Binding-site contacts:
Ligand atom N1 contacts residue U5 of chain 1.C at 2.7 Å (h-bond).
Ligand atom N9 contacts residue HIS1080 of chain 1.A at 2.7 Å.
Ligand atom O3G contacts residue HIS1080 of chain 1.A at 2.0 Å.
Ligand atom C6 contacts residue UTP1 of chain 1.O at 3.2 Å.
Ligand atom O2' contacts residue LEU719 of chain 1.A at 2.5 Å.
Ligand atom P contacts residue GLN720 of chain 1.A at 3.2 Å.
Ligand atom O3' contacts residue LEU674 of chain 1.A at 3.3 Å.
Ligand atom O3B contacts residue HIS1080 of chain 1.A at 1.6 Å (h-bond).
Ligand atom N1 contacts residue UTP1 of chain 1.O at 3.2 Å (h-bond).
Ligand atom N2 contacts residue C4 of chain 1.C at 2.3 Å (h-bond).
Ligand atom N1 contacts residue C4 of chain 1.C at 2.6 Å (h-bond).
Ligand atom O3' contacts residue GLY675 of chain 1.A at 2.9 Å (h-bond).
Ligand atom O1A contacts residue ILE735 of chain 1.A at 2.5 Å.
Ligand atom O2B contacts residue ARG1142 of chain 1.A at 2.3 Å (salt-bridge).
Ligand atom O2A contacts residue ARG766 of chain 1.A at 3.1 Å (salt-bridge).
Ligand atom OP1 contacts residue GLN720 of chain 1.A at 2.7 Å.
Ligand atom O3' contacts residue ASP676 of chain 1.A at 3.3 Å (salt-bridge).
Ligand atom O4' contacts residue HIS1080 of chain 1.A at 2.8 Å.
Ligand atom PG contacts residue LYS1081 of chain 1.A at 2.9 Å.
Ligand atom O6 contacts residue UTP1 of chain 1.O at 3.1 Å (h-bond).
Ligand atom OP2 contacts residue ARG734 of chain 1.A at 2.8 Å (salt-bridge).
Ligand atom O2' contacts residue GLY675 of chain 1.A at 2.5 Å (h-bond).
Ligand atom C6 contacts residue U5 of chain 1.C at 3.2 Å.
Ligand atom C3' contacts residue MG1 of chain 1.N at 3.2 Å.
Ligand atom O6 contacts residue C4 of chain 1.C at 2.7 Å (h-bond).
Ligand atom O3G contacts residue LYS1081 of chain 1.A at 2.5 Å.
Ligand atom PG contacts residue HIS1080 of chain 1.A at 2.6 Å.
Ligand atom C6 contacts residue C4 of chain 1.C at 3.2 Å.
Ligand atom N2 contacts residue UTP1 of chain 1.O at 3.2 Å (h-bond).
Ligand atom O1G contacts residue LYS1081 of chain 1.A at 2.4 Å.
Ligand atom C2 contacts residue UTP1 of chain 1.O at 3.3 Å.
Ligand atom C1' contacts residue HIS1080 of chain 1.A at 2.5 Å.
Ligand atom PB contacts residue HIS1080 of chain 1.A at 2.8 Å.
Ligand atom C2' contacts residue UTP1 of chain 1.O at 3.2 Å.
Ligand atom O3A contacts residue HIS1080 of chain 1.A at 2.9 Å (h-bond).
Ligand atom O2' contacts residue UTP1 of chain 1.O at 2.5 Å (h-bond).
Ligand atom N6 contacts residue U5 of chain 1.C at 2.1 Å (h-bond).
Ligand atom C2 contacts residue C4 of chain 1.C at 3.0 Å.
Ligand atom C8 contacts residue HIS1080 of chain 1.A at 2.8 Å.
Ligand atom O3' contacts residue ASP677 of chain 1.A at 3.1 Å (salt-bridge).

The small molecule below binds the protein below.
Small molecule (SMILES): Nc1nc(=O)c2ncn([C@@H]3O[C@H](CO[P](=O)(O)O[C@H]4[C@@H](O)[C@H](n5cnc6c(N)ncnc65)O[C@@H]4CO[P](=O)(O)O[P](=O)(O)OP(=O)(O)O)[C@@H](O)[C@H]3O)c2[nH]1

Sequence of chain 1.A:
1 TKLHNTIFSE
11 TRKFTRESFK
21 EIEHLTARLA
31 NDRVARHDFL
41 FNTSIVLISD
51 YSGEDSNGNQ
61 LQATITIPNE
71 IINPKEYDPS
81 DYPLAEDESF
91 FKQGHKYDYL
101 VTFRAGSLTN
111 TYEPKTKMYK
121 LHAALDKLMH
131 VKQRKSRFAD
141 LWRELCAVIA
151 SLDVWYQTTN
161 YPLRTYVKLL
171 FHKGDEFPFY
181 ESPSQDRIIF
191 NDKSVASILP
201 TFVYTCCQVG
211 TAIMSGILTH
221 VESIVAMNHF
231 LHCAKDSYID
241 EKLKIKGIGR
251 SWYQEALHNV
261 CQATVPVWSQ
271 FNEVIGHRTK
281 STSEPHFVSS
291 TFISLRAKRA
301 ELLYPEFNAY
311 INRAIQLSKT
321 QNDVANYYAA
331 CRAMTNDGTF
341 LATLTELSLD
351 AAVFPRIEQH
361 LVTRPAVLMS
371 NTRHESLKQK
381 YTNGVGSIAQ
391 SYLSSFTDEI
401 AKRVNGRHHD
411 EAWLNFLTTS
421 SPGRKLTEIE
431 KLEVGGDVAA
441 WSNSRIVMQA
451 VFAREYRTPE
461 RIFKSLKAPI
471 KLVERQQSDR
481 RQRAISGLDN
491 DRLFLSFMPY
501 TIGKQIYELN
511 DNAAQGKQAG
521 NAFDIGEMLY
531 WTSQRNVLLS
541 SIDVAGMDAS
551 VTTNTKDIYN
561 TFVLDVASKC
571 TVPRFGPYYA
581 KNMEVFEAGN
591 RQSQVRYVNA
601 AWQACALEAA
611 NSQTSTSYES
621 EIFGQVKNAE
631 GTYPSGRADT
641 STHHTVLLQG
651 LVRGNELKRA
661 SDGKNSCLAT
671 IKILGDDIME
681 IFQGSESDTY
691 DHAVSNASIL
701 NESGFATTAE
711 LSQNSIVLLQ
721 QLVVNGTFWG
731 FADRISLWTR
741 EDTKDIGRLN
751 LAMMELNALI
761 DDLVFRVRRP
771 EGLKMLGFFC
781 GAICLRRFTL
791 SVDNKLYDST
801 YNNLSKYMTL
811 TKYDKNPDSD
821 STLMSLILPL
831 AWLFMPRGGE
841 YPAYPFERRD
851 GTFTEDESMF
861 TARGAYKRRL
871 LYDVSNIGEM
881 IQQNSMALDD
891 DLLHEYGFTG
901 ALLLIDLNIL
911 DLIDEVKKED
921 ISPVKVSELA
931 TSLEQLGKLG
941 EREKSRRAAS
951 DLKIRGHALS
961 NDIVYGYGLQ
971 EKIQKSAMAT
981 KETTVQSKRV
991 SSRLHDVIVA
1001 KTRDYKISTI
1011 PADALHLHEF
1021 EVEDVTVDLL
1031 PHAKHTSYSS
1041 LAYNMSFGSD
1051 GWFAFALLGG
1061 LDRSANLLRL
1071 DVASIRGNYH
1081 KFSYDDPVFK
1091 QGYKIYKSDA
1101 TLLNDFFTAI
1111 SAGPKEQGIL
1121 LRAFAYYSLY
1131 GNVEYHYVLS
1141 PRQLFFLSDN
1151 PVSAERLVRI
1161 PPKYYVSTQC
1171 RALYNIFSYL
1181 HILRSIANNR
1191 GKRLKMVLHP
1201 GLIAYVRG